Sequence of chain 1.B:
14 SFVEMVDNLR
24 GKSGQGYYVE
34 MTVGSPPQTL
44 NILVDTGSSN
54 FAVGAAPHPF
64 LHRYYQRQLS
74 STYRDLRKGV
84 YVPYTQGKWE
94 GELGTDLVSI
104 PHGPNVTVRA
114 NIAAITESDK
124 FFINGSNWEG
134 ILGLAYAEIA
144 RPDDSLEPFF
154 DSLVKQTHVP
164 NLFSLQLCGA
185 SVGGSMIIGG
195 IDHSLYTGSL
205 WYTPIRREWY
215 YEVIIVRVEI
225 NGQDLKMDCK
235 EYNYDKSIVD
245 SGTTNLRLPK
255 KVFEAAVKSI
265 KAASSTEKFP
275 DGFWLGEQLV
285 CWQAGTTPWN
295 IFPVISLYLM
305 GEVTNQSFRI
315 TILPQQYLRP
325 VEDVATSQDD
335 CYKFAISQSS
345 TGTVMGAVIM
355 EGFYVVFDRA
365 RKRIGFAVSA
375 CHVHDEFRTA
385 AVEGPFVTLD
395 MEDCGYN

A protein and the small-molecule ligand that binds it are described below.
Small molecule (SMILES): CC(C)(C)c1cccc(CN[C@H]2C[S@@](=O)C[C@@H](Cc3cc(F)c(N)c(OC(C(F)(F)F)C(F)(F)F)c3)[C@@H]2O)c1

Binding-site contacts:
Ligand atom C14 contacts residue GLY246 of chain 1.B at 3.4 Å.
Ligand atom F4 contacts residue GLY27 of chain 1.B at 3.6 Å.
Ligand atom C25 contacts residue THR88 of chain 1.B at 3.6 Å.
Ligand atom C21 contacts residue ASP48 of chain 1.B at 3.6 Å.
Ligand atom C16 contacts residue ASP48 of chain 1.B at 3.5 Å.
Ligand atom F69 contacts residue GLN28 of chain 1.B at 2.7 Å.
Ligand atom C35 contacts residue GLY50 of chain 1.B at 3.4 Å.
Ligand atom O61 contacts residue GLY50 of chain 1.B at 3.2 Å (h-bond).
Ligand atom C11 contacts residue TYR87 of chain 1.B at 3.6 Å (hydrophobic).
Ligand atom F70 contacts residue LEU46 of chain 1.B at 3.5 Å.
Ligand atom C23 contacts residue ASP244 of chain 1.B at 3.3 Å.
Ligand atom C39 contacts residue GLY50 of chain 1.B at 3.3 Å.
Ligand atom N64 contacts residue PHE124 of chain 1.B at 2.9 Å (h-bond).
Ligand atom C57 contacts residue SER51 of chain 1.B at 3.6 Å.
Ligand atom F69 contacts residue GLY29 of chain 1.B at 3.1 Å.
Ligand atom C46 contacts residue THR88 of chain 1.B at 3.6 Å.
Ligand atom O61 contacts residue TYR87 of chain 1.B at 3.6 Å.
Ligand atom S28 contacts residue THR88 of chain 1.B at 3.3 Å (h-bond).
Ligand atom F70 contacts residue GLY246 of chain 1.B at 3.2 Å.
Ligand atom C5 contacts residue GLY246 of chain 1.B at 3.5 Å.
Ligand atom C53 contacts residue PRO86 of chain 1.B at 3.6 Å (hydrophobic).
Ligand atom C35 contacts residue ASP244 of chain 1.B at 3.5 Å.
Ligand atom C19 contacts residue TYR87 of chain 1.B at 3.6 Å (hydrophobic).
Ligand atom C42 contacts residue PRO86 of chain 1.B at 3.4 Å (hydrophobic).
Ligand atom C25 contacts residue THR247 of chain 1.B at 3.4 Å.
Ligand atom O61 contacts residue ASP48 of chain 1.B at 2.7 Å (salt-bridge).
Ligand atom O32 contacts residue THR88 of chain 1.B at 3.3 Å (h-bond).
Ligand atom F63 contacts residue GLN89 of chain 1.B at 3.5 Å.
Ligand atom C25 contacts residue ASP244 of chain 1.B at 3.2 Å.
Ligand atom C29 contacts residue GLY246 of chain 1.B at 3.5 Å.
Ligand atom F70 contacts residue GLY29 of chain 1.B at 3.5 Å.
Ligand atom F1 contacts residue THR248 of chain 1.B at 3.6 Å.
Ligand atom O32 contacts residue THR247 of chain 1.B at 3.6 Å.
Ligand atom F68 contacts residue THR248 of chain 1.B at 3.5 Å.
Ligand atom F68 contacts residue GLY29 of chain 1.B at 3.4 Å.
Ligand atom N33 contacts residue GLY50 of chain 1.B at 2.9 Å (h-bond).
Ligand atom N33 contacts residue ASP244 of chain 1.B at 2.7 Å (salt-bridge).
Ligand atom O61 contacts residue SER51 of chain 1.B at 3.4 Å.
Ligand atom F63 contacts residue PHE124 of chain 1.B at 3.0 Å.
Ligand atom C14 contacts residue LEU46 of chain 1.B at 3.6 Å (hydrophobic).